Sequence of chain 1.C:
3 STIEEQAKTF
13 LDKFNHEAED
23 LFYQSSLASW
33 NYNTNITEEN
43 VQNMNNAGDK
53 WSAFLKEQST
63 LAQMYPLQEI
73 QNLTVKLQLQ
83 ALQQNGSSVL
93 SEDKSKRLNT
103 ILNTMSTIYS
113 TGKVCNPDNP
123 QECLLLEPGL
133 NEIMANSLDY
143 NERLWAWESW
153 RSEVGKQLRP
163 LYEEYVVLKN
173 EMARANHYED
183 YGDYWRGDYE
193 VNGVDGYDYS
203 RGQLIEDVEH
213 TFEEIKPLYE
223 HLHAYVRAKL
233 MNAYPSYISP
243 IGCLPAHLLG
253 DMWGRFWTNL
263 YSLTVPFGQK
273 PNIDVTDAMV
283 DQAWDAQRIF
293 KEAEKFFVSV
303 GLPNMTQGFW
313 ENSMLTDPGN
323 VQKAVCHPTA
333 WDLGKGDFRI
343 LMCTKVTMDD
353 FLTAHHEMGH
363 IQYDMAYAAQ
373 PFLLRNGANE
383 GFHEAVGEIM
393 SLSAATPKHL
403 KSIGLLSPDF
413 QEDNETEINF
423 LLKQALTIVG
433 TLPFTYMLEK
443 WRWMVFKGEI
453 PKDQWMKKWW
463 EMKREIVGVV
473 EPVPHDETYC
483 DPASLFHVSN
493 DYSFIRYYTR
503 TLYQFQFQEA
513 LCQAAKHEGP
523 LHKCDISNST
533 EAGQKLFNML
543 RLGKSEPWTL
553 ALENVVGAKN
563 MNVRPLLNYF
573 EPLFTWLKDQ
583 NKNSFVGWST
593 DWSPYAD

A protein and the small-molecule ligand that binds it are described below.
Small molecule (SMILES): CC(=O)N[C@H]1[C@H](O[C@H]2[C@H](O)[C@@H](NC(C)=O)CO[C@@H]2CO)O[C@H](CO)[C@@H](O)[C@@H]1O

Binding-site contacts:
Ligand atom O7 contacts residue ASN37 of chain 1.C at 3.5 Å (h-bond).
Ligand atom C3 contacts residue ASN37 of chain 1.C at 3.7 Å.
Ligand atom O6 contacts residue THR39 of chain 1.C at 4.0 Å.
Ligand atom O5 contacts residue ASN37 of chain 1.C at 2.4 Å (h-bond).
Ligand atom C5 contacts residue ASN37 of chain 1.C at 3.7 Å.
Ligand atom C8 contacts residue GLN324 of chain 1.C at 3.2 Å.
Ligand atom O5 contacts residue ASN42 of chain 1.C at 4.0 Å.
Ligand atom C8 contacts residue ASN37 of chain 1.C at 4.4 Å.
Ligand atom C2 contacts residue ASN37 of chain 1.C at 2.3 Å.
Ligand atom O6 contacts residue GLU41 of chain 1.C at 3.8 Å.
Ligand atom N2 contacts residue ASN37 of chain 1.C at 2.7 Å (h-bond).
Ligand atom C4 contacts residue ASN37 of chain 1.C at 4.2 Å.
Ligand atom C1 contacts residue ASN37 of chain 1.C at 1.4 Å.
Ligand atom C6 contacts residue GLU41 of chain 1.C at 4.5 Å.
Ligand atom C7 contacts residue GLN324 of chain 1.C at 4.4 Å.
Ligand atom C1 contacts residue ASN42 of chain 1.C at 4.4 Å.
Ligand atom C7 contacts residue ASN37 of chain 1.C at 3.3 Å.